Binding-site contacts:
Ligand atom C5 contacts residue THR195 of chain 1.C at 3.4 Å.
Ligand atom C6 contacts residue GLN282 of chain 1.C at 4.0 Å.
Ligand atom C4 contacts residue THR195 of chain 1.C at 4.4 Å.
Ligand atom C3 contacts residue THR195 of chain 1.C at 4.5 Å.
Ligand atom C2 contacts residue THR195 of chain 1.C at 4.2 Å.
Ligand atom C8 contacts residue ASN193 of chain 1.C at 3.9 Å.
Ligand atom C4 contacts residue ASN193 of chain 1.C at 4.2 Å.
Ligand atom O6 contacts residue GLU283 of chain 1.C at 3.2 Å (salt-bridge).
Ligand atom N2 contacts residue ASN193 of chain 1.C at 3.0 Å (h-bond).
Ligand atom C1 contacts residue GLN282 of chain 1.C at 4.4 Å.
Ligand atom C3 contacts residue ASN193 of chain 1.C at 3.8 Å.
Ligand atom C1 contacts residue THR195 of chain 1.C at 3.3 Å.
Ligand atom C6 contacts residue GLU283 of chain 1.C at 3.6 Å.
Ligand atom C5 contacts residue ASN193 of chain 1.C at 3.6 Å.
Ligand atom C5 contacts residue GLN282 of chain 1.C at 4.5 Å.
Ligand atom C6 contacts residue THR195 of chain 1.C at 4.4 Å.
Ligand atom O5 contacts residue GLN282 of chain 1.C at 3.6 Å.
Ligand atom O7 contacts residue ASN193 of chain 1.C at 4.2 Å.
Ligand atom O6 contacts residue GLN282 of chain 1.C at 3.4 Å.
Ligand atom C1 contacts residue ASN193 of chain 1.C at 1.4 Å.
Ligand atom O5 contacts residue ASN193 of chain 1.C at 2.3 Å (h-bond).
Ligand atom N2 contacts residue THR195 of chain 1.C at 4.2 Å.
Ligand atom O5 contacts residue THR195 of chain 1.C at 3.6 Å (h-bond).
Ligand atom C2 contacts residue ASN193 of chain 1.C at 2.5 Å.
Ligand atom C7 contacts residue ASN193 of chain 1.C at 3.5 Å.

Sequence of chain 1.C:
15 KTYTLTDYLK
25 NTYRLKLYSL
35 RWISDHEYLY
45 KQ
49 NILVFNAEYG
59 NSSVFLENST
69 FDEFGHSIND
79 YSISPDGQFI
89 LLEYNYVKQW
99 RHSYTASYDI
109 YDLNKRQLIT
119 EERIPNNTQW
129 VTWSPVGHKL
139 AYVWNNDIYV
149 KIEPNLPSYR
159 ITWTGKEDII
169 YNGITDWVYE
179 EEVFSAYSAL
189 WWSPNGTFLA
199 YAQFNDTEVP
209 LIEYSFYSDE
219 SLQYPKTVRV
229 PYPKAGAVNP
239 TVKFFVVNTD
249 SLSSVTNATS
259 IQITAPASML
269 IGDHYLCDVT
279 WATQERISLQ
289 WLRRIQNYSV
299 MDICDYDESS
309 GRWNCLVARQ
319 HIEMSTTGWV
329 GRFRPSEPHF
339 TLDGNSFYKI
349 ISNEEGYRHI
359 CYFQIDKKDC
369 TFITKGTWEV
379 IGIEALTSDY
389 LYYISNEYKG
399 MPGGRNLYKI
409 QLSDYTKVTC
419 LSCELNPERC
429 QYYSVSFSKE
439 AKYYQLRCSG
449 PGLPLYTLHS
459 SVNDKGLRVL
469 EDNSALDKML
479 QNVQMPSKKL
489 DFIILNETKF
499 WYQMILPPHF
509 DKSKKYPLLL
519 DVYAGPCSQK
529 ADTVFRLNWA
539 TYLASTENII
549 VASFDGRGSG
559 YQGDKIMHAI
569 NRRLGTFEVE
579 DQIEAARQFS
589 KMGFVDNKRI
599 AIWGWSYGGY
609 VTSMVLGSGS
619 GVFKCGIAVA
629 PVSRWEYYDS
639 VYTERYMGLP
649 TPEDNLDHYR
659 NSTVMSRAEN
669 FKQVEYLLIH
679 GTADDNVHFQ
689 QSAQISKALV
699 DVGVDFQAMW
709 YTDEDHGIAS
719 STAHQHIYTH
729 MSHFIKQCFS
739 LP

The protein below binds the small molecule below.
Small molecule (SMILES): CC(=O)N[C@@H]1[C@@H](O)[C@H](O)[C@@H](CO)O[C@H]1O